Sequence of chain 1.L:
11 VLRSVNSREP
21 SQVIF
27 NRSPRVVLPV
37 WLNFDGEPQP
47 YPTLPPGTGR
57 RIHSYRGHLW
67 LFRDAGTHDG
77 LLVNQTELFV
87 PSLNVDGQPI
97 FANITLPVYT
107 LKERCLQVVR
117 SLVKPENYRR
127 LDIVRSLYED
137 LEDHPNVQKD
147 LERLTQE

Binding-site contacts:
Ligand atom OAC contacts residue PHE40 of chain 1.L at 3.8 Å.
Ligand atom CD2 contacts residue TYR47 of chain 1.L at 3.4 Å (hydrophobic).
Ligand atom CA contacts residue HIS59 of chain 1.L at 3.4 Å.
Ligand atom OD1 contacts residue TYR61 of chain 1.L at 3.7 Å.
Ligand atom OAC contacts residue HIS64 of chain 1.L at 3.7 Å.
Ligand atom C contacts residue TYR47 of chain 1.L at 3.5 Å (hydrophobic).
Ligand atom CD2 contacts residue TRP37 of chain 1.L at 3.4 Å (hydrophobic).
Ligand atom CAK contacts residue TYR47 of chain 1.L at 3.9 Å (hydrophobic).
Ligand atom NAR contacts residue ARG56 of chain 1.L at 3.0 Å (salt-bridge).
Ligand atom OD1 contacts residue HIS64 of chain 1.L at 2.7 Å (h-bond).
Ligand atom CAJ contacts residue ILE58 of chain 1.L at 3.5 Å (hydrophobic).
Ligand atom CB contacts residue TRP66 of chain 1.L at 3.6 Å (hydrophobic).
Ligand atom CAJ contacts residue TYR47 of chain 1.L at 3.7 Å (hydrophobic).
Ligand atom CAO contacts residue TRP37 of chain 1.L at 3.7 Å (hydrophobic).
Ligand atom C contacts residue HIS59 of chain 1.L at 3.6 Å.
Ligand atom N contacts residue TYR47 of chain 1.L at 3.4 Å (h-bond).
Ligand atom CG contacts residue HIS64 of chain 1.L at 3.7 Å.
Ligand atom OAC contacts residue TYR61 of chain 1.L at 3.6 Å.
Ligand atom CB contacts residue HIS59 of chain 1.L at 3.4 Å.
Ligand atom CAL contacts residue ARG56 of chain 1.L at 3.7 Å.
Ligand atom SAT contacts residue PHE25 of chain 1.L at 3.8 Å.
Ligand atom CAO contacts residue TYR47 of chain 1.L at 3.7 Å (hydrophobic).
Ligand atom O contacts residue TYR47 of chain 1.L at 2.7 Å (h-bond).
Ligand atom SAT contacts residue TYR47 of chain 1.L at 3.8 Å.
Ligand atom CAM contacts residue HIS59 of chain 1.L at 3.8 Å.
Ligand atom NAS contacts residue HIS59 of chain 1.L at 2.8 Å (h-bond).
Ligand atom OD1 contacts residue SER60 of chain 1.L at 2.6 Å (h-bond).
Ligand atom CA contacts residue TYR47 of chain 1.L at 3.8 Å (hydrophobic).
Ligand atom CG contacts residue SER60 of chain 1.L at 3.6 Å.
Ligand atom CAX contacts residue TYR47 of chain 1.L at 3.8 Å (hydrophobic).
Ligand atom CBE contacts residue TRP37 of chain 1.L at 3.7 Å (hydrophobic).
Ligand atom CAY contacts residue ILE58 of chain 1.L at 3.9 Å (hydrophobic).
Ligand atom CAH contacts residue HIS59 of chain 1.L at 3.6 Å.
Ligand atom CAL contacts residue PRO48 of chain 1.L at 3.1 Å (hydrophobic).
Ligand atom CAZ contacts residue TYR47 of chain 1.L at 3.6 Å (hydrophobic).
Ligand atom CB contacts residue TYR47 of chain 1.L at 3.8 Å (hydrophobic).
Ligand atom NAR contacts residue PRO48 of chain 1.L at 3.8 Å.
Ligand atom CBA contacts residue ILE58 of chain 1.L at 3.7 Å (hydrophobic).
Ligand atom CAH contacts residue TYR47 of chain 1.L at 3.8 Å (hydrophobic).
Ligand atom CG contacts residue TRP66 of chain 1.L at 3.6 Å (hydrophobic).

A small-molecule ligand and the protein it binds are described below.
Small molecule (SMILES): CC(=O)N1C[C@H](O)C[C@H]1C(=O)N1C[C@H](O)C[C@H]1C(=O)NCc1ccc(-c2scnc2C)cc1